Binding-site contacts:
Ligand atom OP2 contacts residue ARG28 of chain 1.B at 3.8 Å.
Ligand atom C1' contacts residue ARG151 of chain 1.B at 4.5 Å.
Ligand atom C2 contacts residue ARG151 of chain 1.B at 4.2 Å.
Ligand atom C5 contacts residue ARG245 of chain 1.A at 4.4 Å.
Ligand atom C5' contacts residue SER246 of chain 1.A at 4.0 Å.
Ligand atom P contacts residue SER152 of chain 1.B at 3.9 Å.
Ligand atom O5' contacts residue SER246 of chain 1.A at 2.9 Å (h-bond).
Ligand atom O5' contacts residue ARG151 of chain 1.B at 4.3 Å.
Ligand atom O3' contacts residue SER152 of chain 1.B at 3.2 Å (h-bond).
Ligand atom N3 contacts residue ARG151 of chain 1.B at 2.9 Å (salt-bridge).
Ligand atom C6 contacts residue ARG245 of chain 1.A at 4.3 Å.
Ligand atom O4' contacts residue SER246 of chain 1.A at 4.5 Å.
Ligand atom OP1 contacts residue SER152 of chain 1.B at 3.3 Å (h-bond).
Ligand atom C2' contacts residue ASP247 of chain 1.A at 3.9 Å.
Ligand atom C3' contacts residue ASP247 of chain 1.A at 4.2 Å.
Ligand atom C8 contacts residue ASP247 of chain 1.A at 4.3 Å.
Ligand atom C5' contacts residue SER152 of chain 1.B at 4.5 Å.
Ligand atom C5' contacts residue ARG151 of chain 1.B at 3.2 Å.
Ligand atom C8 contacts residue SER246 of chain 1.A at 3.4 Å.
Ligand atom C5' contacts residue SER152 of chain 1.B at 4.3 Å.
Ligand atom N9 contacts residue SER246 of chain 1.A at 4.4 Å.
Ligand atom P contacts residue SER246 of chain 1.A at 3.3 Å.
Ligand atom C4' contacts residue SER246 of chain 1.A at 4.3 Å.
Ligand atom C4' contacts residue ARG151 of chain 1.B at 3.8 Å.
Ligand atom N6 contacts residue ARG245 of chain 1.A at 3.6 Å (salt-bridge).
Ligand atom C2 contacts residue ARG151 of chain 1.B at 3.6 Å.
Ligand atom C3' contacts residue SER152 of chain 1.B at 4.2 Å.
Ligand atom N7 contacts residue ARG245 of chain 1.A at 4.0 Å.
Ligand atom C4 contacts residue ARG151 of chain 1.B at 4.0 Å.
Ligand atom O4' contacts residue ARG151 of chain 1.B at 3.5 Å.
Ligand atom O2 contacts residue ARG151 of chain 1.B at 3.1 Å (salt-bridge).
Ligand atom OP2 contacts residue SER246 of chain 1.A at 2.6 Å (h-bond).
Ligand atom OP1 contacts residue SER246 of chain 1.A at 4.3 Å.
Ligand atom C3' contacts residue SER246 of chain 1.A at 3.8 Å.
Ligand atom N9 contacts residue ARG151 of chain 1.B at 4.4 Å.
Ligand atom N4 contacts residue ARG30 of chain 1.B at 4.0 Å.
Ligand atom N7 contacts residue SER246 of chain 1.A at 4.2 Å.
Ligand atom C1' contacts residue ARG151 of chain 1.B at 3.9 Å.
Ligand atom C4' contacts residue SER152 of chain 1.B at 4.1 Å.
Ligand atom O3' contacts residue ASP247 of chain 1.A at 3.6 Å.

Sequence of chain 1.A:
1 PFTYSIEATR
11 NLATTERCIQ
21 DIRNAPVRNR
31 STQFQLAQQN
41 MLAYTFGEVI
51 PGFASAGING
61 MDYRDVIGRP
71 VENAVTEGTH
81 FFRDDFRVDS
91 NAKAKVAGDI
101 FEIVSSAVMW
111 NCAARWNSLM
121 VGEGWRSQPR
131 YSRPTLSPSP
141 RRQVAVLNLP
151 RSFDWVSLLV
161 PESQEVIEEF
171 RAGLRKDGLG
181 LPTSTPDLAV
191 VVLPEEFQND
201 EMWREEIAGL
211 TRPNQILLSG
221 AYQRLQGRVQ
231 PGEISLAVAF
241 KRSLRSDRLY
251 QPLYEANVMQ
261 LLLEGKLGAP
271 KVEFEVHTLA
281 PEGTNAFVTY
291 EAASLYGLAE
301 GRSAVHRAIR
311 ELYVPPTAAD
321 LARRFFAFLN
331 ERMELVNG

A protein and the small-molecule ligand that binds it are described below.
Small molecule (SMILES): Cc1cn([C@H]2C[C@H](O[P](=O)(O)OC[C@H]3O[C@@H](n4ccc(=N)[nH]c4=O)C[C@@H]3O[P](=O)(O)OC[C@H]3O[C@@H](n4ccc(=N)[nH]c4=O)C[C@@H]3O[P](=O)(O)OC[C@H]3O[C@@H](n4cnc5c(N)ncnc54)C[C@@H]3O)[C@@H](CO[P](=O)(O)O[C@H]3C[C@H](n4cnc5c(=O)nc(N)[nH]c54)O[C@@H]3CO[P](=O)(O)O[C@H]3C[C@H](n4cnc5c(N)ncnc54)O[C@@H]3CO[P](=O)(O)O[C@H]3C[C@H](n4cnc5c(=O)nc(N)[nH]c54)O[C@@H]3CO)O2)c(=O)[nH]c1=O

Sequence of chain 1.B:
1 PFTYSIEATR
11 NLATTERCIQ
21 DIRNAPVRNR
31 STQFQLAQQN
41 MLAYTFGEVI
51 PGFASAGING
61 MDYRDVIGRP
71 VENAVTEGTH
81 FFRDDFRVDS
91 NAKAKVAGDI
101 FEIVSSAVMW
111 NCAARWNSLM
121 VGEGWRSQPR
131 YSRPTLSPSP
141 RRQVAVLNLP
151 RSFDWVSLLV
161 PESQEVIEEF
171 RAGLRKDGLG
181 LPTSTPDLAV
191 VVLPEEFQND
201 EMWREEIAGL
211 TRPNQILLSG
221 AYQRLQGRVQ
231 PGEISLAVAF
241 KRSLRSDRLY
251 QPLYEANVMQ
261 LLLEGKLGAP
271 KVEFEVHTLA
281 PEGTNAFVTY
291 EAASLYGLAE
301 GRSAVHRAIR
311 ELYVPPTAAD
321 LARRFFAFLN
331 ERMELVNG